Sequence of chain 1.A:
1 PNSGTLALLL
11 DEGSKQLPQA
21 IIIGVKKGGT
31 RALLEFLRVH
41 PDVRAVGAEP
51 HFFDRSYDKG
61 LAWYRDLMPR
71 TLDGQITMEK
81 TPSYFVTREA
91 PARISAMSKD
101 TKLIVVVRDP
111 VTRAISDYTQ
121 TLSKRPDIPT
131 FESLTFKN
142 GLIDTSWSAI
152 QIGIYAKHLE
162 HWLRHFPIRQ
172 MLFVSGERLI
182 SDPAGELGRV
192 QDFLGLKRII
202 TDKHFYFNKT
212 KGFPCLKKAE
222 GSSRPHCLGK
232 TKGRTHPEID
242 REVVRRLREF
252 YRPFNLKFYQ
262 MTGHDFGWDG

This small molecule binds to this protein.
Small molecule (SMILES): Nc1ncnc2c1ncn2[C@@H]1O[C@H](COP(=O)(O)O)[C@@H](OP(=O)(O)O)[C@H]1O

Binding-site contacts:
Ligand atom C2 contacts residue LEU229 of chain 1.A at 3.6 Å (hydrophobic).
Ligand atom O6P contacts residue LYS233 of chain 1.A at 3.2 Å (salt-bridge).
Ligand atom N7 contacts residue ILE181 of chain 1.A at 3.6 Å.
Ligand atom O4P contacts residue GLY29 of chain 1.A at 3.2 Å (h-bond).
Ligand atom N6 contacts residue PHE214 of chain 1.A at 3.7 Å.
Ligand atom C5 contacts residue PHE214 of chain 1.A at 3.5 Å (hydrophobic).
Ligand atom O3P contacts residue GLY234 of chain 1.A at 2.9 Å (h-bond).
Ligand atom O6P contacts residue LYS27 of chain 1.A at 2.9 Å (salt-bridge).
Ligand atom O4P contacts residue THR30 of chain 1.A at 2.6 Å (h-bond).
Ligand atom O2' contacts residue ARG108 of chain 1.A at 3.7 Å.
Ligand atom N6 contacts residue PRO215 of chain 1.A at 2.9 Å (h-bond).
Ligand atom C2 contacts residue LYS233 of chain 1.A at 3.5 Å.
Ligand atom O1P contacts residue GLY234 of chain 1.A at 3.3 Å.
Ligand atom O4P contacts residue LYS27 of chain 1.A at 3.4 Å (salt-bridge).
Ligand atom P2 contacts residue LYS233 of chain 1.A at 3.5 Å.
Ligand atom O3P contacts residue ARG235 of chain 1.A at 2.8 Å (salt-bridge).
Ligand atom O2P contacts residue ARG108 of chain 1.A at 3.2 Å (salt-bridge).
Ligand atom O4' contacts residue GLY29 of chain 1.A at 3.4 Å.
Ligand atom P2 contacts residue THR30 of chain 1.A at 3.6 Å.
Ligand atom O5P contacts residue THR30 of chain 1.A at 3.6 Å (h-bond).
Ligand atom N1 contacts residue LEU229 of chain 1.A at 3.5 Å.
Ligand atom O3' contacts residue SER116 of chain 1.A at 3.5 Å (h-bond).
Ligand atom P1 contacts residue SER116 of chain 1.A at 3.6 Å.
Ligand atom O2P contacts residue SER116 of chain 1.A at 2.6 Å (h-bond).
Ligand atom O5P contacts residue LYS233 of chain 1.A at 2.7 Å (salt-bridge).
Ligand atom C6 contacts residue PHE214 of chain 1.A at 3.5 Å (hydrophobic).
Ligand atom C8 contacts residue ILE181 of chain 1.A at 3.5 Å (hydrophobic).
Ligand atom O3' contacts residue ARG108 of chain 1.A at 3.0 Å (salt-bridge).
Ligand atom O4P contacts residue GLY28 of chain 1.A at 3.5 Å (h-bond).
Ligand atom O5' contacts residue LYS27 of chain 1.A at 3.4 Å.
Ligand atom O2P contacts residue HIS237 of chain 1.A at 2.6 Å (h-bond).
Ligand atom N1 contacts residue PHE214 of chain 1.A at 3.4 Å.
Ligand atom O5P contacts residue ARG31 of chain 1.A at 3.1 Å (salt-bridge).
Ligand atom P2 contacts residue LYS27 of chain 1.A at 3.8 Å.
Ligand atom C4 contacts residue PHE214 of chain 1.A at 3.5 Å (hydrophobic).
Ligand atom N7 contacts residue ALA32 of chain 1.A at 3.5 Å.
Ligand atom O5' contacts residue GLY29 of chain 1.A at 3.1 Å (h-bond).
Ligand atom C2 contacts residue PHE214 of chain 1.A at 3.5 Å (hydrophobic).
Ligand atom O2' contacts residue PHE214 of chain 1.A at 3.7 Å.
Ligand atom N3 contacts residue PHE214 of chain 1.A at 3.6 Å.